This small molecule binds to this protein.
Small molecule (SMILES): O/N=C1\CCc2cc(-c3cn(C4CCNCC4)nc3-c3ccncc3)ccc21

Sequence of chain 1.B:
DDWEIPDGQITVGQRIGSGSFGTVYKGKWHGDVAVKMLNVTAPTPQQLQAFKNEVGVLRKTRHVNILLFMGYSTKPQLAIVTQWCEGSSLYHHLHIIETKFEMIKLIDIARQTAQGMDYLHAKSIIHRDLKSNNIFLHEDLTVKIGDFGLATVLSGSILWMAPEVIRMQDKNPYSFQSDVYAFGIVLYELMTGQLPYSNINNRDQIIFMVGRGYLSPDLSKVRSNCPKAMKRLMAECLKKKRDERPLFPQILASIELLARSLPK

Binding-site contacts:
Ligand atom C12 contacts residue VAL52 of chain 1.B at 3.5 Å (hydrophobic).
Ligand atom C1 contacts residue VAL52 of chain 1.B at 3.6 Å (hydrophobic).
Ligand atom C11 contacts residue PHE164 of chain 1.B at 3.8 Å (hydrophobic).
Ligand atom C1 contacts residue PHE164 of chain 1.B at 3.7 Å (hydrophobic).
Ligand atom C17 contacts residue ALA62 of chain 1.B at 3.8 Å (hydrophobic).
Ligand atom C2 contacts residue PHE164 of chain 1.B at 3.4 Å (hydrophobic).
Ligand atom C8 contacts residue TRP112 of chain 1.B at 3.5 Å (hydrophobic).
Ligand atom C13 contacts residue VAL52 of chain 1.B at 3.7 Å (hydrophobic).
Ligand atom C10 contacts residue LEU95 of chain 1.B at 3.8 Å (hydrophobic).
Ligand atom N9 contacts residue TRP112 of chain 1.B at 3.6 Å.
Ligand atom C20 contacts residue SER46 of chain 1.B at 3.7 Å.
Ligand atom N21 contacts residue ILE44 of chain 1.B at 3.2 Å (h-bond).
Ligand atom N3 contacts residue PHE164 of chain 1.B at 3.8 Å.
Ligand atom C26 contacts residue LYS64 of chain 1.B at 3.6 Å.
Ligand atom N27 contacts residue ASP175 of chain 1.B at 3.4 Å.
Ligand atom C7 contacts residue TRP112 of chain 1.B at 3.6 Å (hydrophobic).
Ligand atom O28 contacts residue GLU82 of chain 1.B at 2.3 Å (salt-bridge).
Ligand atom C8 contacts residue CYS113 of chain 1.B at 3.0 Å (hydrophobic).
Ligand atom C23 contacts residue ILE44 of chain 1.B at 3.3 Å (hydrophobic).
Ligand atom C5 contacts residue SER46 of chain 1.B at 3.8 Å.
Ligand atom N27 contacts residue LYS64 of chain 1.B at 3.2 Å (salt-bridge).
Ligand atom O28 contacts residue LYS64 of chain 1.B at 2.8 Å (salt-bridge).
Ligand atom C22 contacts residue ILE44 of chain 1.B at 3.6 Å (hydrophobic).
Ligand atom N27 contacts residue GLU82 of chain 1.B at 3.6 Å (salt-bridge).
Ligand atom C10 contacts residue ALA62 of chain 1.B at 3.6 Å (hydrophobic).
Ligand atom C6 contacts residue PHE164 of chain 1.B at 3.6 Å (hydrophobic).
Ligand atom C25 contacts residue LYS64 of chain 1.B at 3.5 Å.
Ligand atom C19 contacts residue GLY45 of chain 1.B at 3.4 Å.
Ligand atom C19 contacts residue SER46 of chain 1.B at 3.5 Å.
Ligand atom N9 contacts residue GLN111 of chain 1.B at 3.7 Å.
Ligand atom N9 contacts residue CYS113 of chain 1.B at 2.7 Å (h-bond).
Ligand atom C20 contacts residue ILE44 of chain 1.B at 3.6 Å (hydrophobic).
Ligand atom C19 contacts residue ILE44 of chain 1.B at 3.3 Å (hydrophobic).
Ligand atom C24 contacts residue LYS64 of chain 1.B at 3.8 Å.
Ligand atom N3 contacts residue ILE44 of chain 1.B at 3.6 Å.
Ligand atom C18 contacts residue ILE44 of chain 1.B at 3.8 Å (hydrophobic).
Ligand atom C17 contacts residue VAL52 of chain 1.B at 3.2 Å (hydrophobic).
Ligand atom C20 contacts residue GLY45 of chain 1.B at 3.6 Å.
Ligand atom O28 contacts residue ASP175 of chain 1.B at 3.6 Å (salt-bridge).
Ligand atom C13 contacts residue PHE164 of chain 1.B at 3.7 Å (hydrophobic).